Sequence of chain 1.A:
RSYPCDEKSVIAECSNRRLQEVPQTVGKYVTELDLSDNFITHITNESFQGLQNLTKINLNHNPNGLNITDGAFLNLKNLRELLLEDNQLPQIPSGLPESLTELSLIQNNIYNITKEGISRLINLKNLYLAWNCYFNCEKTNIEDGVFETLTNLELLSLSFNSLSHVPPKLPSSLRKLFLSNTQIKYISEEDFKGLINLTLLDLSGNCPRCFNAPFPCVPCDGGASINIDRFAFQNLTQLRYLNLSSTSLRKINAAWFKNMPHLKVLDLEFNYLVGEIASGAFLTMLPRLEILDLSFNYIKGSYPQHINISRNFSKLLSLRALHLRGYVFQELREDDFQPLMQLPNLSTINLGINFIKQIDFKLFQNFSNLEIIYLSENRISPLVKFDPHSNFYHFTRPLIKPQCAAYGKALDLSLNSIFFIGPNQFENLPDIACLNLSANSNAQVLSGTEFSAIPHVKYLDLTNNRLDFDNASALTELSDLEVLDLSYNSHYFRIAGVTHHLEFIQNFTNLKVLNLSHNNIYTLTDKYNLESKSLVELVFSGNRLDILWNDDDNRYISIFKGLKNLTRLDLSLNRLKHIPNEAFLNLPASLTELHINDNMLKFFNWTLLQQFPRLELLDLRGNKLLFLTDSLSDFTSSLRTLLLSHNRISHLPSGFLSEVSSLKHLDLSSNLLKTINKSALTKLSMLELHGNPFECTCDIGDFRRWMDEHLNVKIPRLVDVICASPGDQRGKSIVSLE

Binding-site contacts:
Ligand atom C3 contacts residue ASN394 of chain 1.A at 3.8 Å.
Ligand atom C2 contacts residue GLU362 of chain 1.A at 3.8 Å.
Ligand atom C2 contacts residue ASN394 of chain 1.A at 2.5 Å.
Ligand atom C5 contacts residue ASN394 of chain 1.A at 3.6 Å.
Ligand atom C3 contacts residue GLU362 of chain 1.A at 4.4 Å.
Ligand atom O5 contacts residue GLU362 of chain 1.A at 4.4 Å.
Ligand atom C1 contacts residue ASN394 of chain 1.A at 1.4 Å.
Ligand atom O7 contacts residue ASN394 of chain 1.A at 3.3 Å (h-bond).
Ligand atom O3 contacts residue GLU362 of chain 1.A at 4.4 Å.
Ligand atom N2 contacts residue GLU362 of chain 1.A at 4.1 Å.
Ligand atom C8 contacts residue ASN394 of chain 1.A at 3.8 Å.
Ligand atom C4 contacts residue GLU362 of chain 1.A at 4.2 Å.
Ligand atom O5 contacts residue ASN394 of chain 1.A at 2.3 Å (h-bond).
Ligand atom C4 contacts residue ASN394 of chain 1.A at 4.2 Å.
Ligand atom C1 contacts residue GLU362 of chain 1.A at 4.3 Å.
Ligand atom C7 contacts residue ASN394 of chain 1.A at 3.1 Å.
Ligand atom O6 contacts residue GLN366 of chain 1.A at 4.4 Å.
Ligand atom N2 contacts residue ASN394 of chain 1.A at 3.0 Å (h-bond).
Ligand atom C8 contacts residue GLN393 of chain 1.A at 3.6 Å.

The protein below binds the small molecule below.
Small molecule (SMILES): CC(=O)N[C@@H]1[C@@H](O)[C@H](O)[C@@H](CO)O[C@H]1O